Binding-site contacts:
Ligand atom C5 contacts residue NAP1 of chain 1.Z at 3.4 Å.
Ligand atom C3 contacts residue NAP1 of chain 1.Z at 2.9 Å.
Ligand atom O1 contacts residue SER223 of chain 1.G at 4.0 Å.
Ligand atom C1 contacts residue TYR183 of chain 1.G at 3.3 Å (hydrophobic).
Ligand atom C1 contacts residue TYR173 of chain 1.G at 3.8 Å (hydrophobic).
Ligand atom C7 contacts residue NAP1 of chain 1.Z at 3.9 Å.
Ligand atom C4 contacts residue ALA224 of chain 1.G at 3.7 Å (hydrophobic).
Ligand atom C7 contacts residue ALA121 of chain 1.G at 4.0 Å (hydrophobic).
Ligand atom F contacts residue TYR173 of chain 1.G at 3.6 Å.
Ligand atom F contacts residue PHE230 of chain 1.G at 3.5 Å.
Ligand atom C11 contacts residue TYR183 of chain 1.G at 4.1 Å (hydrophobic).
Ligand atom C3 contacts residue PHE230 of chain 1.G at 3.7 Å (hydrophobic).
Ligand atom C7 contacts residue SER223 of chain 1.G at 3.5 Å.
Ligand atom C8 contacts residue PHE122 of chain 1.G at 3.8 Å (hydrophobic).
Ligand atom C3 contacts residue VAL227 of chain 1.G at 4.1 Å (hydrophobic).
Ligand atom C11 contacts residue VAL227 of chain 1.G at 4.0 Å (hydrophobic).
Ligand atom C8 contacts residue ALA121 of chain 1.G at 3.8 Å (hydrophobic).
Ligand atom C3 contacts residue ALA224 of chain 1.G at 4.0 Å (hydrophobic).
Ligand atom C10 contacts residue LEU128 of chain 1.G at 4.0 Å (hydrophobic).
Ligand atom C9 contacts residue MET186 of chain 1.G at 3.7 Å (hydrophobic).
Ligand atom C4 contacts residue NAP1 of chain 1.Z at 3.2 Å.
Ligand atom C9 contacts residue LEU128 of chain 1.G at 4.1 Å (hydrophobic).
Ligand atom C9 contacts residue ALA123 of chain 1.G at 3.8 Å (hydrophobic).
Ligand atom C10 contacts residue MET186 of chain 1.G at 4.0 Å (hydrophobic).
Ligand atom C11 contacts residue MET186 of chain 1.G at 4.2 Å (hydrophobic).
Ligand atom C8 contacts residue ALA123 of chain 1.G at 4.2 Å (hydrophobic).
Ligand atom C1 contacts residue NAP1 of chain 1.Z at 3.5 Å.
Ligand atom C2 contacts residue PHE230 of chain 1.G at 4.1 Å (hydrophobic).
Ligand atom C6 contacts residue NAP1 of chain 1.Z at 3.7 Å.
Ligand atom C2 contacts residue NAP1 of chain 1.Z at 3.0 Å.
Ligand atom O1 contacts residue NAP1 of chain 1.Z at 3.2 Å (h-bond).
Ligand atom C6 contacts residue SER223 of chain 1.G at 3.9 Å.
Ligand atom F contacts residue NAP1 of chain 1.Z at 3.1 Å.
Ligand atom O contacts residue NAP1 of chain 1.Z at 2.6 Å (h-bond).
Ligand atom C4 contacts residue VAL227 of chain 1.G at 4.2 Å (hydrophobic).
Ligand atom C contacts residue NAP1 of chain 1.Z at 3.5 Å.
Ligand atom C contacts residue TYR183 of chain 1.G at 3.2 Å (hydrophobic).
Ligand atom O contacts residue TYR183 of chain 1.G at 2.4 Å (h-bond).
Ligand atom C2 contacts residue TYR183 of chain 1.G at 4.1 Å (hydrophobic).
Ligand atom C9 contacts residue PHE122 of chain 1.G at 4.2 Å (hydrophobic).

Sequence of chain 1.G:
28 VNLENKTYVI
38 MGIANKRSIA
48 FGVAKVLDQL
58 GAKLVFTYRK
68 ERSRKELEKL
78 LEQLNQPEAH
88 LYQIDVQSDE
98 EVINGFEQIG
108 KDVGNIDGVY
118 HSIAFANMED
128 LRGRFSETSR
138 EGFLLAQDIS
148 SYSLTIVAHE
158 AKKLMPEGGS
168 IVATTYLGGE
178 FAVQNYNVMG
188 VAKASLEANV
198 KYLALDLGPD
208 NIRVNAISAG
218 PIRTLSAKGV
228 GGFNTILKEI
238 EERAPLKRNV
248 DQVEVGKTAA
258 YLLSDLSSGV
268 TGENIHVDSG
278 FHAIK

This small molecule binds to this protein.
Small molecule (SMILES): Oc1cc(F)ccc1Oc1ccccc1